Binding-site contacts:
Ligand atom C7 contacts residue ASN75 of chain 18.E at 2.8 Å.
Ligand atom C6 contacts residue NAG1 of chain 18.Z at 3.4 Å.
Ligand atom C2 contacts residue ASN75 of chain 18.E at 2.6 Å.
Ligand atom O6 contacts residue NAG1 of chain 18.Z at 4.1 Å.
Ligand atom O7 contacts residue ASN75 of chain 18.E at 3.2 Å (h-bond).
Ligand atom C7 contacts residue MET126 of chain 18.E at 3.8 Å (hydrophobic).
Ligand atom O3 contacts residue NAG1 of chain 18.Z at 2.4 Å (h-bond).
Ligand atom O6 contacts residue ASN75 of chain 18.E at 3.8 Å.
Ligand atom N2 contacts residue ASN75 of chain 18.E at 3.0 Å (h-bond).
Ligand atom C8 contacts residue MET126 of chain 18.E at 3.7 Å (hydrophobic).
Ligand atom C3 contacts residue NAG1 of chain 18.Z at 3.3 Å.
Ligand atom O4 contacts residue NAG1 of chain 18.Z at 1.6 Å.
Ligand atom C1 contacts residue ASN75 of chain 18.E at 1.3 Å.
Ligand atom C5 contacts residue ASN75 of chain 18.E at 3.2 Å.
Ligand atom C5 contacts residue NAG1 of chain 18.Z at 3.7 Å.
Ligand atom C6 contacts residue CYS45 of chain 18.F at 4.4 Å (hydrophobic).
Ligand atom C8 contacts residue ASN75 of chain 18.E at 3.0 Å.
Ligand atom C6 contacts residue THR48 of chain 18.F at 4.4 Å.
Ligand atom C2 contacts residue NAG1 of chain 18.Z at 4.1 Å.
Ligand atom O5 contacts residue ASN75 of chain 18.E at 2.1 Å (h-bond).
Ligand atom O5 contacts residue THR48 of chain 18.F at 4.0 Å.
Ligand atom O6 contacts residue GLU46 of chain 18.F at 3.8 Å.
Ligand atom C4 contacts residue ASN75 of chain 18.E at 4.0 Å.
Ligand atom O6 contacts residue CYS45 of chain 18.F at 3.4 Å (h-bond).
Ligand atom O7 contacts residue MET126 of chain 18.E at 3.1 Å.
Ligand atom O6 contacts residue THR48 of chain 18.F at 4.0 Å.
Ligand atom C6 contacts residue ASN75 of chain 18.E at 3.8 Å.
Ligand atom C3 contacts residue ASN75 of chain 18.E at 3.5 Å.
Ligand atom C4 contacts residue NAG1 of chain 18.Z at 2.9 Å.
Ligand atom C8 contacts residue PHE98 of chain 18.E at 3.6 Å (hydrophobic).

Sequence of chain 18.F:
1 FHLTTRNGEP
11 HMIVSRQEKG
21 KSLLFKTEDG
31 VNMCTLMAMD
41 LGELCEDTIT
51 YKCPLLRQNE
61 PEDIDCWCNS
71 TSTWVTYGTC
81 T

The protein below binds the small molecule below.
Small molecule (SMILES): CC(=O)N[C@@H]1[C@@H](O)[C@H](O)[C@@H](CO)O[C@H]1O

Sequence of chain 18.E:
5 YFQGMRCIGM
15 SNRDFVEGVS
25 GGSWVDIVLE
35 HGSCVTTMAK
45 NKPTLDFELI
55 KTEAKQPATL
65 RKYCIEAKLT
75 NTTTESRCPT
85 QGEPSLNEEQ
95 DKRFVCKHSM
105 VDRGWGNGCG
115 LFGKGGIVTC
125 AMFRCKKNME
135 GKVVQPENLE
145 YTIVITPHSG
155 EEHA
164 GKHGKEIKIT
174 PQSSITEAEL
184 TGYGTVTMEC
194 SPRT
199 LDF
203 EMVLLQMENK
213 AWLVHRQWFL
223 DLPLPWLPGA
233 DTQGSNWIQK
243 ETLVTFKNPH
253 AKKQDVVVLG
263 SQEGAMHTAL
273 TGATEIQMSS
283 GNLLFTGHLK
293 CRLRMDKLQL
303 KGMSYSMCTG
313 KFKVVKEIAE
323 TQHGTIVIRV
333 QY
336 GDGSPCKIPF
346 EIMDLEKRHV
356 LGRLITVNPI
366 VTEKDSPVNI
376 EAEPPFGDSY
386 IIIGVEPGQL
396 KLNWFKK